Binding-site contacts:
Ligand atom O5 contacts residue GLN567 of chain 1.C at 4.4 Å.
Ligand atom C6 contacts residue ASN318 of chain 1.C at 3.2 Å.
Ligand atom C4 contacts residue ASN318 of chain 1.C at 3.7 Å.
Ligand atom C8 contacts residue ASN318 of chain 1.C at 3.7 Å.
Ligand atom C2 contacts residue ASN318 of chain 1.C at 2.5 Å.
Ligand atom C1 contacts residue ASN318 of chain 1.C at 1.4 Å.
Ligand atom N2 contacts residue ASN318 of chain 1.C at 3.8 Å.
Ligand atom O5 contacts residue ASN318 of chain 1.C at 2.5 Å (h-bond).
Ligand atom C7 contacts residue ASN318 of chain 1.C at 4.4 Å.
Ligand atom O3 contacts residue ASN318 of chain 1.C at 2.9 Å (h-bond).
Ligand atom C3 contacts residue ASN318 of chain 1.C at 3.1 Å.
Ligand atom C5 contacts residue ASN318 of chain 1.C at 3.2 Å.

Sequence of chain 1.C:
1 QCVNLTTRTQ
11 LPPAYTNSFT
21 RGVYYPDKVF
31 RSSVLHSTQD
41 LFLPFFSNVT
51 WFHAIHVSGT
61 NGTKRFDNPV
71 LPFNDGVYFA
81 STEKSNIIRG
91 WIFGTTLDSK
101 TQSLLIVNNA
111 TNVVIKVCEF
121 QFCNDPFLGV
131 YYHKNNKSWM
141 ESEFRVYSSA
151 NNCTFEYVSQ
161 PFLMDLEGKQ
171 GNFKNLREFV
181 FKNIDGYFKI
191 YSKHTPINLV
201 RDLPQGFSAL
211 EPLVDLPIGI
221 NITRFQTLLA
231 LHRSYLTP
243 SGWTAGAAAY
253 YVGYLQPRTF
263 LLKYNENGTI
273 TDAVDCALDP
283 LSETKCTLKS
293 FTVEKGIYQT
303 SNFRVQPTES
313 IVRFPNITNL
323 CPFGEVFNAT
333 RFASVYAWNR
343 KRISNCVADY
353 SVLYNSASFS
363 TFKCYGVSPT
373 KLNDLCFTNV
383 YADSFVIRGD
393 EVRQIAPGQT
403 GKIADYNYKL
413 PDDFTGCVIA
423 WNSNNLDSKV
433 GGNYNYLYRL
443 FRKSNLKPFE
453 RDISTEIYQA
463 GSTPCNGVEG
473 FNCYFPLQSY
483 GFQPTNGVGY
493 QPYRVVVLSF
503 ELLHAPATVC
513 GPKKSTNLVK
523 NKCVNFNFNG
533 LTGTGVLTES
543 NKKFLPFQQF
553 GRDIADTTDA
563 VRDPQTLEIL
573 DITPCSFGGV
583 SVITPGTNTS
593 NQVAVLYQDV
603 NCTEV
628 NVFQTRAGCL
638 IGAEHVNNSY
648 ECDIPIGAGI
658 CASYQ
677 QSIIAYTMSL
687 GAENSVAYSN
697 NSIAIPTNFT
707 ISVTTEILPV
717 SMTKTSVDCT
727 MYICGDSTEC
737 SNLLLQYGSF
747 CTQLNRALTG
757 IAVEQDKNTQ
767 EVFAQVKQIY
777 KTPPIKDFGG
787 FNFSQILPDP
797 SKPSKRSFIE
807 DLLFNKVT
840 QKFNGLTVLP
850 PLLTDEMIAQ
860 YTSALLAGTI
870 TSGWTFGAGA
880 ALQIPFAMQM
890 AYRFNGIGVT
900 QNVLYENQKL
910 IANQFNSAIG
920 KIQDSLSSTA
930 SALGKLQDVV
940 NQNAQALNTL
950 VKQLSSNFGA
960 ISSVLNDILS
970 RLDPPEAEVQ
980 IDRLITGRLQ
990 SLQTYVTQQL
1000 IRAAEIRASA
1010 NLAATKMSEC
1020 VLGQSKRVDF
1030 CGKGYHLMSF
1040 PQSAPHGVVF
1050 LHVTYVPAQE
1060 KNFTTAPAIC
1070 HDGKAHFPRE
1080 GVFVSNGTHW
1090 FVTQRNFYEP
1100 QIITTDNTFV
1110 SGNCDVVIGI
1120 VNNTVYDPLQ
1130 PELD

A small-molecule ligand and the protein it binds are described below.
Small molecule (SMILES): CC(=O)N[C@@H]1[C@@H](O)[C@H](O)[C@@H](CO)O[C@H]1O